The protein below binds the small molecule below.
Small molecule (SMILES): O=C(O)CSCC(=O)O

Sequence of chain 1.A:
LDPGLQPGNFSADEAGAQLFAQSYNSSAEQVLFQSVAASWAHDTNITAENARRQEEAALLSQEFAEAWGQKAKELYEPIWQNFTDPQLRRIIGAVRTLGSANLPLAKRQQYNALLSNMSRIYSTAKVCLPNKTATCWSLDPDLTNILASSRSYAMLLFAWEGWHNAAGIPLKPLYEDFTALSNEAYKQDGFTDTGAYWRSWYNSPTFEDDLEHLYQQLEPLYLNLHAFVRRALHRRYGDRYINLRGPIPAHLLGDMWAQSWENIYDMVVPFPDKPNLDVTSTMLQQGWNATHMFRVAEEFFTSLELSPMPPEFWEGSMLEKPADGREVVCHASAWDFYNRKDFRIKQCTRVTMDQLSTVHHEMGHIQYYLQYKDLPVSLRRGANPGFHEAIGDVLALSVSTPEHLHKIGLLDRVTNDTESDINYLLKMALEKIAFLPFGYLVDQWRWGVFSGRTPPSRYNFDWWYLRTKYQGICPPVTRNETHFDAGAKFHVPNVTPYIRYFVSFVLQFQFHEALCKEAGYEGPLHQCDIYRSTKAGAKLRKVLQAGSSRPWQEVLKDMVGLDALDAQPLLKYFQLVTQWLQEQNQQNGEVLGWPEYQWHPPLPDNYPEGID

Binding-site contacts:
Ligand atom C3 contacts residue LYS489 of chain 1.A at 4.2 Å.
Ligand atom O4 contacts residue LYS489 of chain 1.A at 3.2 Å (salt-bridge).
Ligand atom S2 contacts residue TYR501 of chain 1.A at 4.1 Å.
Ligand atom C3 contacts residue HIS491 of chain 1.A at 4.0 Å.
Ligand atom C3 contacts residue TYR498 of chain 1.A at 3.4 Å (hydrophobic).
Ligand atom S2 contacts residue PHE435 of chain 1.A at 4.0 Å.
Ligand atom O3 contacts residue TYR498 of chain 1.A at 4.4 Å.
Ligand atom C3 contacts residue GLN259 of chain 1.A at 3.9 Å.
Ligand atom O4 contacts residue GLN259 of chain 1.A at 3.4 Å (h-bond).
Ligand atom O1 contacts residue GLN259 of chain 1.A at 4.2 Å.
Ligand atom S2 contacts residue TYR498 of chain 1.A at 4.5 Å.
Ligand atom C4 contacts residue TYR501 of chain 1.A at 3.5 Å (hydrophobic).
Ligand atom O3 contacts residue GLN259 of chain 1.A at 3.5 Å (h-bond).
Ligand atom O4 contacts residue TYR498 of chain 1.A at 2.4 Å (h-bond).
Ligand atom C4 contacts residue TYR498 of chain 1.A at 3.7 Å (hydrophobic).
Ligand atom O3 contacts residue LYS489 of chain 1.A at 4.2 Å.
Ligand atom O3 contacts residue HIS331 of chain 1.A at 4.2 Å.
Ligand atom O4 contacts residue HIS491 of chain 1.A at 3.6 Å (h-bond).